Binding-site contacts:
Ligand atom C5 contacts residue TRP147 of chain 1.A at 4.1 Å (hydrophobic).
Ligand atom C6 contacts residue ASP148 of chain 1.A at 3.4 Å.
Ligand atom O2 contacts residue LYS151 of chain 1.A at 3.0 Å (salt-bridge).
Ligand atom O2 contacts residue ASP148 of chain 1.A at 4.2 Å.
Ligand atom O3 contacts residue TRP147 of chain 1.A at 3.2 Å.
Ligand atom C1 contacts residue LYS151 of chain 1.A at 4.0 Å.
Ligand atom C2 contacts residue ASP148 of chain 1.A at 3.1 Å.
Ligand atom O4 contacts residue ASP148 of chain 1.A at 3.2 Å (salt-bridge).
Ligand atom O6 contacts residue SER150 of chain 1.A at 3.5 Å (h-bond).
Ligand atom C3 contacts residue TRP147 of chain 1.A at 4.3 Å (hydrophobic).
Ligand atom C4 contacts residue TRP147 of chain 1.A at 4.0 Å (hydrophobic).
Ligand atom O4 contacts residue GLN187 of chain 1.A at 3.6 Å (h-bond).
Ligand atom C5 contacts residue ASP148 of chain 1.A at 3.9 Å.
Ligand atom C3 contacts residue ASP148 of chain 1.A at 3.9 Å.
Ligand atom C4 contacts residue ASP148 of chain 1.A at 4.1 Å.
Ligand atom C1 contacts residue TRP147 of chain 1.A at 3.8 Å (hydrophobic).
Ligand atom C6 contacts residue GLN187 of chain 1.A at 4.3 Å.
Ligand atom O6 contacts residue GLN187 of chain 1.A at 3.6 Å (h-bond).
Ligand atom O3 contacts residue GLN187 of chain 1.A at 3.1 Å (h-bond).
Ligand atom C3 contacts residue GLN187 of chain 1.A at 3.9 Å.
Ligand atom O5 contacts residue TRP147 of chain 1.A at 4.1 Å.
Ligand atom C2 contacts residue LYS151 of chain 1.A at 3.7 Å.
Ligand atom O2 contacts residue TRP147 of chain 1.A at 3.4 Å.
Ligand atom C3 contacts residue LYS151 of chain 1.A at 4.0 Å.
Ligand atom O3 contacts residue ASP148 of chain 1.A at 3.6 Å.
Ligand atom O6 contacts residue ASN144 of chain 1.A at 4.2 Å.
Ligand atom O2 contacts residue ASN144 of chain 1.A at 3.0 Å (h-bond).
Ligand atom C1 contacts residue GLN187 of chain 1.A at 4.1 Å.
Ligand atom O4 contacts residue LYS151 of chain 1.A at 3.2 Å (salt-bridge).
Ligand atom C6 contacts residue ASN144 of chain 1.A at 3.6 Å.
Ligand atom C3 contacts residue LYS212 of chain 1.A at 4.3 Å.
Ligand atom O3 contacts residue ASN144 of chain 1.A at 4.0 Å.
Ligand atom O2 contacts residue GLN187 of chain 1.A at 3.6 Å (h-bond).
Ligand atom C1 contacts residue ASP148 of chain 1.A at 3.4 Å.
Ligand atom O6 contacts residue ASP148 of chain 1.A at 2.6 Å (salt-bridge).
Ligand atom C2 contacts residue TRP147 of chain 1.A at 4.2 Å (hydrophobic).
Ligand atom O5 contacts residue GLN187 of chain 1.A at 3.3 Å (h-bond).
Ligand atom O3 contacts residue LYS151 of chain 1.A at 4.0 Å.
Ligand atom C4 contacts residue LYS151 of chain 1.A at 4.2 Å.
Ligand atom C6 contacts residue TRP147 of chain 1.A at 3.8 Å (hydrophobic).

This protein binds this small molecule.
Small molecule (SMILES): OC[C@H]1O[C@@H](O[C@H]2[C@H](O)[C@H](O)[C@H](O[C@H]3[C@H](O)[C@H](O)[C@H](O[C@H]4[C@H](O)[C@H](O)[C@H](O[C@H]5[C@H](O)[C@H](O)[C@H](O)O[C@@H]5CO)O[C@@H]4CO)O[C@@H]3CO)O[C@@H]2CO)[C@@H](O)[C@@H](O)[C@@H]1O

Sequence of chain 1.A:
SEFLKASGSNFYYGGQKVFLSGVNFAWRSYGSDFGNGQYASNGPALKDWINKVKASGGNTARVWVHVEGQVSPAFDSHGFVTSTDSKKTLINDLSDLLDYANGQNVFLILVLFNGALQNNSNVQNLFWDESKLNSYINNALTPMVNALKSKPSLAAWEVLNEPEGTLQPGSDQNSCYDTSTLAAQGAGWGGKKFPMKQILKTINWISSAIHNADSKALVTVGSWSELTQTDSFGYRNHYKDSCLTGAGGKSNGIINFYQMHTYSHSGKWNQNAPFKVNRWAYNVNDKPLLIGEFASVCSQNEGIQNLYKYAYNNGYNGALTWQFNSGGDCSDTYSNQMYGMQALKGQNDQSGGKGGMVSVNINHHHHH